Binding-site contacts:
Ligand atom O1 contacts residue LYS484 of chain 1.D at 4.1 Å.
Ligand atom C2B contacts residue PHE487 of chain 1.D at 4.1 Å (hydrophobic).
Ligand atom O42 contacts residue ARG584 of chain 1.D at 2.9 Å (salt-bridge).
Ligand atom C5A contacts residue PHE487 of chain 1.D at 3.5 Å (hydrophobic).
Ligand atom C5B contacts residue PHE487 of chain 1.D at 3.6 Å (hydrophobic).
Ligand atom C2B contacts residue PRO424 of chain 1.D at 3.9 Å (hydrophobic).
Ligand atom P4 contacts residue ARG584 of chain 1.D at 3.4 Å.
Ligand atom C1B contacts residue GLY417 of chain 1.D at 3.5 Å.
Ligand atom C4A contacts residue PHE487 of chain 1.D at 3.7 Å (hydrophobic).
Ligand atom C1B contacts residue PRO424 of chain 1.D at 4.0 Å (hydrophobic).
Ligand atom C6A contacts residue PHE487 of chain 1.D at 3.7 Å (hydrophobic).
Ligand atom C5A contacts residue MET491 of chain 1.D at 4.0 Å (hydrophobic).
Ligand atom C5B contacts residue PRO424 of chain 1.D at 3.9 Å (hydrophobic).
Ligand atom C2B contacts residue PHE416 of chain 1.D at 4.0 Å (hydrophobic).
Ligand atom O52 contacts residue ARG305 of chain 1.D at 2.8 Å (salt-bridge).
Ligand atom O1B contacts residue PRO424 of chain 1.D at 3.4 Å.
Ligand atom O5 contacts residue LYS484 of chain 1.D at 3.2 Å (salt-bridge).
Ligand atom C6 contacts residue LYS484 of chain 1.D at 3.8 Å.
Ligand atom O11 contacts residue PHE487 of chain 1.D at 4.0 Å.
Ligand atom P5 contacts residue ARG305 of chain 1.D at 3.8 Å.
Ligand atom P5 contacts residue ARG302 of chain 1.D at 3.5 Å.
Ligand atom O1B contacts residue PHE416 of chain 1.D at 2.7 Å (h-bond).
Ligand atom O1 contacts residue THR419 of chain 1.D at 4.0 Å.
Ligand atom C3B contacts residue PHE416 of chain 1.D at 3.4 Å (hydrophobic).
Ligand atom C5 contacts residue LYS484 of chain 1.D at 3.8 Å.
Ligand atom O53 contacts residue ARG302 of chain 1.D at 3.0 Å (salt-bridge).
Ligand atom O51 contacts residue ARG305 of chain 1.D at 3.7 Å.
Ligand atom O1B contacts residue GLY417 of chain 1.D at 2.9 Å (h-bond).
Ligand atom C3A contacts residue PHE487 of chain 1.D at 3.9 Å (hydrophobic).
Ligand atom O12 contacts residue PHE487 of chain 1.D at 3.8 Å.
Ligand atom C4 contacts residue LYS484 of chain 1.D at 3.7 Å.
Ligand atom O12 contacts residue THR419 of chain 1.D at 3.7 Å.
Ligand atom O43 contacts residue ARG584 of chain 1.D at 2.8 Å (salt-bridge).
Ligand atom O52 contacts residue ARG302 of chain 1.D at 3.0 Å (salt-bridge).
Ligand atom O3C contacts residue GLY417 of chain 1.D at 3.5 Å (h-bond).
Ligand atom C6B contacts residue PHE487 of chain 1.D at 4.0 Å (hydrophobic).
Ligand atom C1B contacts residue PHE416 of chain 1.D at 3.5 Å (hydrophobic).
Ligand atom C7B contacts residue PHE487 of chain 1.D at 3.5 Å (hydrophobic).
Ligand atom C6A contacts residue MET491 of chain 1.D at 4.0 Å (hydrophobic).
Ligand atom O1A contacts residue PHE487 of chain 1.D at 3.9 Å.

Sequence of chain 1.D:
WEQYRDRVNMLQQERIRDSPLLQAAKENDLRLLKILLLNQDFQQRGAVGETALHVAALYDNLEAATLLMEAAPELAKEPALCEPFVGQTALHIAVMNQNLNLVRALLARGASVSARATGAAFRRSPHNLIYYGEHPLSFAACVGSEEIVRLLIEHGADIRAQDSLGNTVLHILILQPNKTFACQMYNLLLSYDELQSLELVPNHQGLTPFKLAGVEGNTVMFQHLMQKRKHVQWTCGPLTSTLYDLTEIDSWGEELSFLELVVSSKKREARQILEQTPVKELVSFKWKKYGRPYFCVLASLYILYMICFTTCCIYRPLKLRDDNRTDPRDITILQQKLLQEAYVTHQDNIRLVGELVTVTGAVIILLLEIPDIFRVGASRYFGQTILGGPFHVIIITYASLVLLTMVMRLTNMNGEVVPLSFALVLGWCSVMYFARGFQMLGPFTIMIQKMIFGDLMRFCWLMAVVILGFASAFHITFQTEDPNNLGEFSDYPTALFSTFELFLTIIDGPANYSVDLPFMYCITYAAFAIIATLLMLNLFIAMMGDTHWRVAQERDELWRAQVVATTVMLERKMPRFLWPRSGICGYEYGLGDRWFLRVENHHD

The small molecule below binds the protein below.
Small molecule (SMILES): CCCCCCCC(=O)OC[C@H](COP(=O)(O)O[C@@H]1[C@H](O)[C@H](O)[C@@H](OP(=O)(O)O)[C@H](OP(=O)(O)O)[C@H]1O)OC(=O)CCCCCCC